A protein and the small-molecule ligand that binds it are described below.
Small molecule (SMILES): CC(C)(CO)[C@@H](O)C(=O)NCCc1nc2cccc(O)c2[nH]1

Sequence of chain 3.A:
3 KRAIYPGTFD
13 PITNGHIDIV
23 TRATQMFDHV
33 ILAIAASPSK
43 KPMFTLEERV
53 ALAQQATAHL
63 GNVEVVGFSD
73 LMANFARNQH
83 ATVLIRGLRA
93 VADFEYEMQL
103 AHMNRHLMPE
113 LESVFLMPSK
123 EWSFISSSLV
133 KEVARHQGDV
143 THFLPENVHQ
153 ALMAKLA

Sequence of chain 7.A:
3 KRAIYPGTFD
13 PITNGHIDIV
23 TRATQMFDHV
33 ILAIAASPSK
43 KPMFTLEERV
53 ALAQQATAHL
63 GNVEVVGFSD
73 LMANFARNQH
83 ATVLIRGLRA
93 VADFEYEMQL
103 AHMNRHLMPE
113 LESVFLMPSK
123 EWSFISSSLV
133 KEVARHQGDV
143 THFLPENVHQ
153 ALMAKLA

Binding-site contacts:
Ligand atom C2 contacts residue ASP72 of chain 3.A at 3.7 Å.
Ligand atom C7 contacts residue LEU102 of chain 3.A at 3.6 Å (hydrophobic).
Ligand atom N12 contacts residue GLU134 of chain 7.A at 2.8 Å (salt-bridge).
Ligand atom C5 contacts residue ASN106 of chain 3.A at 3.4 Å.
Ligand atom C19 contacts residue ALA37 of chain 3.A at 3.5 Å (hydrophobic).
Ligand atom C8 contacts residue GLU134 of chain 7.A at 3.6 Å.
Ligand atom O13 contacts residue LEU73 of chain 3.A at 3.4 Å.
Ligand atom C2 contacts residue HIS138 of chain 7.A at 3.4 Å.
Ligand atom O13 contacts residue MET74 of chain 3.A at 3.3 Å.
Ligand atom C3 contacts residue PHE70 of chain 3.A at 3.9 Å (hydrophobic).
Ligand atom O22 contacts residue TYR98 of chain 3.A at 3.9 Å.
Ligand atom C10 contacts residue MET74 of chain 3.A at 3.8 Å (hydrophobic).
Ligand atom C16 contacts residue GLU134 of chain 7.A at 3.8 Å.
Ligand atom C1 contacts residue MET74 of chain 3.A at 3.8 Å (hydrophobic).
Ligand atom O13 contacts residue ALA75 of chain 3.A at 3.1 Å (h-bond).
Ligand atom C9 contacts residue LEU73 of chain 3.A at 3.7 Å (hydrophobic).
Ligand atom C5 contacts residue MET105 of chain 3.A at 3.7 Å (hydrophobic).
Ligand atom N11 contacts residue LEU73 of chain 3.A at 3.6 Å.
Ligand atom C7 contacts residue GLU134 of chain 7.A at 3.8 Å.
Ligand atom C6 contacts residue LEU131 of chain 7.A at 3.9 Å (hydrophobic).
Ligand atom N4 contacts residue GLU134 of chain 7.A at 3.9 Å.
Ligand atom C1 contacts residue GLU134 of chain 7.A at 3.9 Å.
Ligand atom C6 contacts residue LEU102 of chain 3.A at 3.7 Å (hydrophobic).
Ligand atom C10 contacts residue LEU73 of chain 3.A at 3.6 Å (hydrophobic).
Ligand atom C6 contacts residue MET105 of chain 3.A at 3.8 Å (hydrophobic).
Ligand atom O17 contacts residue GLU134 of chain 7.A at 3.0 Å (salt-bridge).
Ligand atom O22 contacts residue ARG88 of chain 3.A at 2.9 Å (salt-bridge).
Ligand atom O22 contacts residue LEU102 of chain 3.A at 3.3 Å.
Ligand atom O13 contacts residue ASN106 of chain 3.A at 2.7 Å (h-bond).
Ligand atom O13 contacts residue LEU109 of chain 3.A at 3.8 Å.
Ligand atom N11 contacts residue MET74 of chain 3.A at 2.9 Å (h-bond).
Ligand atom C3 contacts residue ASP72 of chain 3.A at 3.9 Å.
Ligand atom C21 contacts residue ARG88 of chain 3.A at 3.5 Å.
Ligand atom C19 contacts residue GLY9 of chain 3.A at 3.7 Å.
Ligand atom C6 contacts residue VAL135 of chain 7.A at 3.7 Å (hydrophobic).
Ligand atom C10 contacts residue ASN106 of chain 3.A at 3.3 Å.
Ligand atom O15 contacts residue MET74 of chain 3.A at 3.3 Å.
Ligand atom C20 contacts residue ARG88 of chain 3.A at 3.6 Å.
Ligand atom C9 contacts residue MET74 of chain 3.A at 3.7 Å (hydrophobic).
Ligand atom C14 contacts residue GLU134 of chain 7.A at 3.9 Å.